Sequence of chain 4.A:
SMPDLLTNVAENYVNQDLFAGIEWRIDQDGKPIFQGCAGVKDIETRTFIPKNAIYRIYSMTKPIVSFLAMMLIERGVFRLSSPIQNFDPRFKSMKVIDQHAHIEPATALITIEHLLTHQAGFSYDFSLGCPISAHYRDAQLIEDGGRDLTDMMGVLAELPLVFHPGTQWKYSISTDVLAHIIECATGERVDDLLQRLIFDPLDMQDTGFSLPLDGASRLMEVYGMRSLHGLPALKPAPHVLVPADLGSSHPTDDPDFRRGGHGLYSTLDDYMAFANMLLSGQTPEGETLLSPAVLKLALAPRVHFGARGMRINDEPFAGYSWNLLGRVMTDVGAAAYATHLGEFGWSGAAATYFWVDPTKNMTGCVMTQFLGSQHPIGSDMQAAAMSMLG

The small molecule below binds the protein below.
Small molecule (SMILES): O=[N+]([O-])c1ccc(OP(=O)(O)O)cc1

Binding-site contacts:
Ligand atom C5 contacts residue HIS273 of chain 4.A at 3.9 Å.
Ligand atom P contacts residue ALA360 of chain 4.A at 3.7 Å.
Ligand atom C6 contacts residue PHE137 of chain 4.A at 4.0 Å (hydrophobic).
Ligand atom P contacts residue TYR182 of chain 4.A at 3.7 Å.
Ligand atom O5 contacts residue ILE153 of chain 4.A at 3.3 Å.
Ligand atom C2 contacts residue PHE137 of chain 4.A at 3.8 Å (hydrophobic).
Ligand atom C6 contacts residue SER70 of chain 4.A at 3.5 Å.
Ligand atom C6 contacts residue TYR135 of chain 4.A at 3.4 Å (hydrophobic).
Ligand atom O4 contacts residue ARG237 of chain 4.A at 3.1 Å (salt-bridge).
Ligand atom O6 contacts residue LEU239 of chain 4.A at 3.4 Å.
Ligand atom C1 contacts residue PHE137 of chain 4.A at 3.8 Å (hydrophobic).
Ligand atom N contacts residue ILE153 of chain 4.A at 3.6 Å.
Ligand atom O1 contacts residue SER70 of chain 4.A at 3.0 Å (h-bond).
Ligand atom O1 contacts residue TYR182 of chain 4.A at 3.8 Å.
Ligand atom N contacts residue TYR69 of chain 4.A at 3.9 Å.
Ligand atom C3 contacts residue ALA360 of chain 4.A at 4.0 Å (hydrophobic).
Ligand atom O3 contacts residue TYR69 of chain 4.A at 3.6 Å.
Ligand atom C4 contacts residue ILE153 of chain 4.A at 4.2 Å (hydrophobic).
Ligand atom O3 contacts residue SER70 of chain 4.A at 2.4 Å (h-bond).
Ligand atom C5 contacts residue TYR135 of chain 4.A at 4.0 Å (hydrophobic).
Ligand atom O5 contacts residue HIS273 of chain 4.A at 3.1 Å (h-bond).
Ligand atom C3 contacts residue LEU239 of chain 4.A at 3.9 Å (hydrophobic).
Ligand atom O6 contacts residue TYR69 of chain 4.A at 3.7 Å.
Ligand atom O1 contacts residue PHE137 of chain 4.A at 3.9 Å.
Ligand atom C1 contacts residue SER70 of chain 4.A at 3.5 Å.
Ligand atom N contacts residue HIS273 of chain 4.A at 4.0 Å.
Ligand atom C4 contacts residue TYR69 of chain 4.A at 3.9 Å (hydrophobic).
Ligand atom O3 contacts residue ALA360 of chain 4.A at 2.9 Å (h-bond).
Ligand atom O2 contacts residue SER70 of chain 4.A at 2.8 Å (h-bond).
Ligand atom O4 contacts residue ALA360 of chain 4.A at 3.2 Å.
Ligand atom C3 contacts residue PHE137 of chain 4.A at 3.9 Å (hydrophobic).
Ligand atom P contacts residue SER70 of chain 4.A at 2.9 Å.
Ligand atom C4 contacts residue PHE137 of chain 4.A at 4.1 Å (hydrophobic).
Ligand atom C3 contacts residue TYR69 of chain 4.A at 3.9 Å (hydrophobic).
Ligand atom C5 contacts residue PHE137 of chain 4.A at 4.1 Å (hydrophobic).
Ligand atom C2 contacts residue ALA360 of chain 4.A at 3.5 Å (hydrophobic).
Ligand atom C2 contacts residue ARG237 of chain 4.A at 4.0 Å.
Ligand atom O3 contacts residue GLY359 of chain 4.A at 3.6 Å.
Ligand atom O2 contacts residue TYR182 of chain 4.A at 2.5 Å (h-bond).
Ligand atom O6 contacts residue ILE153 of chain 4.A at 3.4 Å.